This small molecule binds to this protein.
Small molecule (SMILES): Cc1ccc2c(c1)NC(=O)[C@@H](C)O2

Binding-site contacts:
Ligand atom N11 contacts residue ILE105 of chain 1.A at 3.8 Å.
Ligand atom C08 contacts residue ILE105 of chain 1.A at 4.3 Å (hydrophobic).
Ligand atom C04 contacts residue TRP40 of chain 1.A at 4.0 Å (hydrophobic).
Ligand atom N11 contacts residue ASN99 of chain 1.A at 4.2 Å.
Ligand atom O10 contacts residue ILE105 of chain 1.A at 3.9 Å.
Ligand atom O10 contacts residue CYS95 of chain 1.A at 4.4 Å.
Ligand atom C05 contacts residue LEU51 of chain 1.A at 4.0 Å (hydrophobic).
Ligand atom O10 contacts residue TYR98 of chain 1.A at 4.2 Å.
Ligand atom C01 contacts residue LEU51 of chain 1.A at 4.3 Å (hydrophobic).
Ligand atom C12 contacts residue LEU51 of chain 1.A at 4.4 Å (hydrophobic).
Ligand atom C08 contacts residue PRO41 of chain 1.A at 4.0 Å (hydrophobic).
Ligand atom O06 contacts residue ILE105 of chain 1.A at 3.5 Å.
Ligand atom O10 contacts residue TYR56 of chain 1.A at 4.1 Å.
Ligand atom C07 contacts residue ILE105 of chain 1.A at 4.1 Å (hydrophobic).
Ligand atom C09 contacts residue ASN99 of chain 1.A at 4.1 Å.
Ligand atom O06 contacts residue PRO41 of chain 1.A at 3.4 Å.
Ligand atom C09 contacts residue ILE105 of chain 1.A at 3.7 Å (hydrophobic).
Ligand atom C12 contacts residue LEU53 of chain 1.A at 3.9 Å (hydrophobic).
Ligand atom C03 contacts residue TRP40 of chain 1.A at 4.2 Å (hydrophobic).
Ligand atom C03 contacts residue LEU51 of chain 1.A at 3.6 Å (hydrophobic).
Ligand atom O10 contacts residue ASN99 of chain 1.A at 3.2 Å (h-bond).
Ligand atom C09 contacts residue LEU53 of chain 1.A at 4.5 Å (hydrophobic).
Ligand atom C05 contacts residue ILE105 of chain 1.A at 4.0 Å (hydrophobic).
Ligand atom C12 contacts residue ILE105 of chain 1.A at 4.2 Å (hydrophobic).
Ligand atom C07 contacts residue VAL46 of chain 1.A at 4.0 Å (hydrophobic).
Ligand atom C02 contacts residue LEU51 of chain 1.A at 4.2 Å (hydrophobic).
Ligand atom C04 contacts residue LEU51 of chain 1.A at 3.7 Å (hydrophobic).
Ligand atom C05 contacts residue PRO41 of chain 1.A at 4.1 Å (hydrophobic).
Ligand atom C08 contacts residue PHE42 of chain 1.A at 4.0 Å (hydrophobic).
Ligand atom C13 contacts residue LEU53 of chain 1.A at 3.8 Å (hydrophobic).
Ligand atom N11 contacts residue LEU53 of chain 1.A at 3.9 Å.
Ligand atom C04 contacts residue PRO41 of chain 1.A at 4.1 Å (hydrophobic).
Ligand atom C07 contacts residue PRO41 of chain 1.A at 4.4 Å (hydrophobic).
Ligand atom C08 contacts residue VAL46 of chain 1.A at 3.8 Å (hydrophobic).

Sequence of chain 1.A:
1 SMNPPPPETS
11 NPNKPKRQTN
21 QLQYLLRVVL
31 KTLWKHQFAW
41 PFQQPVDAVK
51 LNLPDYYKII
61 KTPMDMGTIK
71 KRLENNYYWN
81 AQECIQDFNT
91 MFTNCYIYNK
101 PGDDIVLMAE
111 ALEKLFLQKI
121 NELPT